Sequence of chain 1.B:
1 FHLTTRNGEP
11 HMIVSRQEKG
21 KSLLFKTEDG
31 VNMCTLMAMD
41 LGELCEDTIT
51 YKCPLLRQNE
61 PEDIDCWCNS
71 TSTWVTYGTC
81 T

Binding-site contacts:
Ligand atom C3 contacts residue ASN69 of chain 1.B at 4.0 Å.
Ligand atom C1 contacts residue VAL31 of chain 1.B at 4.1 Å (hydrophobic).
Ligand atom C8 contacts residue ASN69 of chain 1.B at 3.7 Å.
Ligand atom N2 contacts residue VAL31 of chain 1.B at 3.6 Å.
Ligand atom O4 contacts residue VAL31 of chain 1.B at 3.8 Å.
Ligand atom C1 contacts residue MET33 of chain 1.B at 4.4 Å (hydrophobic).
Ligand atom O7 contacts residue LEU24 of chain 1.B at 4.1 Å.
Ligand atom C4 contacts residue VAL31 of chain 1.B at 4.0 Å (hydrophobic).
Ligand atom C7 contacts residue ASN69 of chain 1.B at 3.4 Å.
Ligand atom C6 contacts residue MET33 of chain 1.B at 4.1 Å (hydrophobic).
Ligand atom C8 contacts residue VAL31 of chain 1.B at 2.5 Å (hydrophobic).
Ligand atom C7 contacts residue VAL31 of chain 1.B at 3.4 Å (hydrophobic).
Ligand atom O5 contacts residue ASN69 of chain 1.B at 2.7 Å (h-bond).
Ligand atom C1 contacts residue ASN69 of chain 1.B at 1.6 Å.
Ligand atom C4 contacts residue ASN69 of chain 1.B at 4.4 Å.
Ligand atom N2 contacts residue ASN69 of chain 1.B at 3.1 Å (h-bond).
Ligand atom O6 contacts residue MET33 of chain 1.B at 3.7 Å.
Ligand atom C5 contacts residue ASN69 of chain 1.B at 3.8 Å.
Ligand atom C2 contacts residue ASN69 of chain 1.B at 2.8 Å.
Ligand atom O7 contacts residue ASN69 of chain 1.B at 3.2 Å (h-bond).
Ligand atom C7 contacts residue SER70 of chain 1.B at 4.2 Å.
Ligand atom C6 contacts residue LEU24 of chain 1.B at 4.1 Å (hydrophobic).
Ligand atom C3 contacts residue VAL31 of chain 1.B at 3.0 Å (hydrophobic).
Ligand atom C5 contacts residue VAL31 of chain 1.B at 4.0 Å (hydrophobic).
Ligand atom C5 contacts residue MET33 of chain 1.B at 4.2 Å (hydrophobic).
Ligand atom O5 contacts residue MET33 of chain 1.B at 4.0 Å.
Ligand atom O7 contacts residue VAL31 of chain 1.B at 3.0 Å.
Ligand atom N2 contacts residue SER70 of chain 1.B at 4.0 Å.
Ligand atom C8 contacts residue SER70 of chain 1.B at 3.7 Å.
Ligand atom O3 contacts residue VAL31 of chain 1.B at 3.6 Å.
Ligand atom C2 contacts residue VAL31 of chain 1.B at 3.8 Å (hydrophobic).

The small molecule below binds the protein below.
Small molecule (SMILES): CC(=O)N[C@H]1[C@H](O[C@H]2[C@H](O)[C@@H](NC(C)=O)CO[C@@H]2CO)O[C@H](CO)[C@@H](O[C@H]2O[C@H](CO[C@@H]3O[C@H](CO)[C@@H](O)[C@H](O)[C@@H]3O)[C@@H](O)[C@]3(O[C@H]4O[C@H](CO)[C@@H](O)[C@H](O)[C@@H]4O)O[C@H]23)[C@@H]1O